Sequence of chain 1.C:
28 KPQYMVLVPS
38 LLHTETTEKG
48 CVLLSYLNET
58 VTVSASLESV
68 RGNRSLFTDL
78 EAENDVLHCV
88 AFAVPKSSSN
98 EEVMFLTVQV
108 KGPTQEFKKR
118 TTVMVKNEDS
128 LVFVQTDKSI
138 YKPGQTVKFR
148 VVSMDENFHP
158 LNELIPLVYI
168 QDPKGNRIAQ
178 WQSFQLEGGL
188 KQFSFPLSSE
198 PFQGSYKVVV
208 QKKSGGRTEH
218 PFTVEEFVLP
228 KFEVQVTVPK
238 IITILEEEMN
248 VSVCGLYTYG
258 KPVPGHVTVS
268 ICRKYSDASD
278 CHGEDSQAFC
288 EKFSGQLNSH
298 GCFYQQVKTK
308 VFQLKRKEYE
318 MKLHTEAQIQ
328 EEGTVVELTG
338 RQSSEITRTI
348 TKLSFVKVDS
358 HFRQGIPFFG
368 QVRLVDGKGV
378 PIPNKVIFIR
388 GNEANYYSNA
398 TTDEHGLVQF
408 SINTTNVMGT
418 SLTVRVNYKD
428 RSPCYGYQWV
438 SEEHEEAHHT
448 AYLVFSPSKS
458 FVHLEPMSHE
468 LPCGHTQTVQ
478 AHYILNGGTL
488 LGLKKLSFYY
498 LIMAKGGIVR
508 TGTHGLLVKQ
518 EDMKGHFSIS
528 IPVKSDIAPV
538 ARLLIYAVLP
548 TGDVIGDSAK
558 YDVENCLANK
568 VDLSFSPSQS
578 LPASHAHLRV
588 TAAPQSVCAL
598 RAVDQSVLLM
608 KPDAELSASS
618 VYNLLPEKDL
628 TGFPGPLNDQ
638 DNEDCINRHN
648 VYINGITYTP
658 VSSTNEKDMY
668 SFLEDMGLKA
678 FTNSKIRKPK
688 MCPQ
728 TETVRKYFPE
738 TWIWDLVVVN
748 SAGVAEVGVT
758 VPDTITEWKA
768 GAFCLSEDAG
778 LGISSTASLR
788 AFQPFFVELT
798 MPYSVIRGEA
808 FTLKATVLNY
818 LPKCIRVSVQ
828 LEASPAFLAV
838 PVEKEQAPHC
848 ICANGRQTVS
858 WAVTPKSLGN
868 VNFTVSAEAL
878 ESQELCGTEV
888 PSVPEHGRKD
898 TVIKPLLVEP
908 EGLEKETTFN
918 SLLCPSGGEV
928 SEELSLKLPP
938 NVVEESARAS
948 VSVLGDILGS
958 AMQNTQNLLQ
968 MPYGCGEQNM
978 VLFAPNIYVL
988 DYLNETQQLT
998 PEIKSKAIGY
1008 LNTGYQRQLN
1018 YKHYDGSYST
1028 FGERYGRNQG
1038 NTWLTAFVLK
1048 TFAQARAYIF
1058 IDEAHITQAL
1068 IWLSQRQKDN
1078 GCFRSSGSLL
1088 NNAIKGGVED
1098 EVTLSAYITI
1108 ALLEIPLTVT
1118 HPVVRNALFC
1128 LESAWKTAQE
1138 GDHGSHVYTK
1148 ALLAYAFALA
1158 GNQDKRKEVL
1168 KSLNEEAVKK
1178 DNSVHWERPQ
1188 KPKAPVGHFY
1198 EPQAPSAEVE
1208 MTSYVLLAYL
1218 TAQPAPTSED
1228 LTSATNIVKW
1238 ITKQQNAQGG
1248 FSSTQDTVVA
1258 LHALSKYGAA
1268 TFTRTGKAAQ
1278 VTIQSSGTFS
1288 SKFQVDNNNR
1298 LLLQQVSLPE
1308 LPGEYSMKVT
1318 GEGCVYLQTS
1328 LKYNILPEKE

Binding-site contacts:
Ligand atom O5 contacts residue ASN396 of chain 1.C at 2.3 Å (h-bond).
Ligand atom C1 contacts residue ASN396 of chain 1.C at 1.4 Å.
Ligand atom C4 contacts residue ASN396 of chain 1.C at 4.2 Å.
Ligand atom O7 contacts residue ASN396 of chain 1.C at 4.4 Å.
Ligand atom C8 contacts residue VAL383 of chain 1.C at 4.2 Å (hydrophobic).
Ligand atom C5 contacts residue ASN396 of chain 1.C at 3.7 Å.
Ligand atom C2 contacts residue ASN396 of chain 1.C at 2.5 Å.
Ligand atom C7 contacts residue ASN396 of chain 1.C at 3.8 Å.
Ligand atom C3 contacts residue ASN396 of chain 1.C at 3.8 Å.
Ligand atom C8 contacts residue PHE385 of chain 1.C at 4.0 Å (hydrophobic).
Ligand atom N2 contacts residue ASN396 of chain 1.C at 2.9 Å (h-bond).

This protein binds this small molecule.
Small molecule (SMILES): CC(=O)N[C@@H]1[C@@H](O)[C@H](O)[C@@H](CO)O[C@H]1O